Sequence of chain 1.A:
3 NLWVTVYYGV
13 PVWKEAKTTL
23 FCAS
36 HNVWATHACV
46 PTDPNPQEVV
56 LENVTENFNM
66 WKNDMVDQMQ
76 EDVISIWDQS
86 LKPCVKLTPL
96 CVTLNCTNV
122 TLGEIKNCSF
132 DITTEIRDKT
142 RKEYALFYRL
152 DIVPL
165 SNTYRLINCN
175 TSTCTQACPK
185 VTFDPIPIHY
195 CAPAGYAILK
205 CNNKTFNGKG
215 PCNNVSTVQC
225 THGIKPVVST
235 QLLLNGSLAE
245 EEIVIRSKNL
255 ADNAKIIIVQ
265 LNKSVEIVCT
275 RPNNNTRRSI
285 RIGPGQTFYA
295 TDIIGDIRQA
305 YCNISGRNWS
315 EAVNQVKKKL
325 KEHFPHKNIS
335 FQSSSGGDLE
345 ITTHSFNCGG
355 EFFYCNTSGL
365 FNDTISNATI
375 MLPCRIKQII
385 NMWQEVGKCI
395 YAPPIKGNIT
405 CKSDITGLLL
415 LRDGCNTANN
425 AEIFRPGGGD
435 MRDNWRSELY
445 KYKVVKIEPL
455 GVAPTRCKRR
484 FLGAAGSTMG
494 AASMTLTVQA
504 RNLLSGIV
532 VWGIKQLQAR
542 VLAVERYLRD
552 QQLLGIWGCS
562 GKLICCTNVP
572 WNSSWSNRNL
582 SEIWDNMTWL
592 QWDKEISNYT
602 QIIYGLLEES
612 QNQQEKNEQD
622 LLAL

Binding-site contacts:
Ligand atom C8 contacts residue TYR305 of chain 1.A at 3.7 Å (hydrophobic).
Ligand atom C1 contacts residue ASN307 of chain 1.A at 1.4 Å.
Ligand atom C8 contacts residue VAL272 of chain 1.A at 4.4 Å (hydrophobic).
Ligand atom C2 contacts residue ASN307 of chain 1.A at 2.4 Å.
Ligand atom C5 contacts residue ASN307 of chain 1.A at 3.7 Å.
Ligand atom O5 contacts residue MET375 of chain 1.A at 4.3 Å.
Ligand atom C8 contacts residue ASN307 of chain 1.A at 4.2 Å.
Ligand atom C3 contacts residue TYR305 of chain 1.A at 3.6 Å (hydrophobic).
Ligand atom C3 contacts residue ASN307 of chain 1.A at 3.7 Å.
Ligand atom O5 contacts residue ASN307 of chain 1.A at 2.4 Å (h-bond).
Ligand atom C5 contacts residue MET375 of chain 1.A at 3.9 Å (hydrophobic).
Ligand atom C8 contacts residue THR274 of chain 1.A at 3.8 Å.
Ligand atom C2 contacts residue TYR305 of chain 1.A at 3.7 Å (hydrophobic).
Ligand atom C4 contacts residue ASN307 of chain 1.A at 4.2 Å.
Ligand atom O3 contacts residue TYR305 of chain 1.A at 3.8 Å.
Ligand atom C8 contacts residue MET375 of chain 1.A at 4.3 Å (hydrophobic).
Ligand atom O6 contacts residue THR373 of chain 1.A at 4.2 Å.
Ligand atom C7 contacts residue ASN307 of chain 1.A at 3.1 Å.
Ligand atom O5 contacts residue THR373 of chain 1.A at 4.5 Å.
Ligand atom C7 contacts residue TYR305 of chain 1.A at 3.8 Å (hydrophobic).
Ligand atom O7 contacts residue ASN307 of chain 1.A at 3.0 Å (h-bond).
Ligand atom C1 contacts residue MET375 of chain 1.A at 4.2 Å (hydrophobic).
Ligand atom N2 contacts residue TYR305 of chain 1.A at 2.9 Å (h-bond).
Ligand atom C1 contacts residue TYR305 of chain 1.A at 3.8 Å (hydrophobic).
Ligand atom N2 contacts residue ASN307 of chain 1.A at 2.8 Å (h-bond).

This small molecule binds to this protein.
Small molecule (SMILES): CC(=O)N[C@H]1[C@H](O[C@H]2[C@H](O)[C@@H](NC(C)=O)CO[C@@H]2CO)O[C@H](CO)[C@@H](O[C@@H]2O[C@H](CO)[C@@H](O)[C@H](O[C@H]3O[C@H](CO)[C@@H](O)[C@H](O)[C@@H]3O)[C@@H]2O)[C@@H]1O